A small-molecule ligand and the protein it binds are described below.
Small molecule (SMILES): CCSC[C@H](N)C(=O)O

Sequence of chain 1.A:
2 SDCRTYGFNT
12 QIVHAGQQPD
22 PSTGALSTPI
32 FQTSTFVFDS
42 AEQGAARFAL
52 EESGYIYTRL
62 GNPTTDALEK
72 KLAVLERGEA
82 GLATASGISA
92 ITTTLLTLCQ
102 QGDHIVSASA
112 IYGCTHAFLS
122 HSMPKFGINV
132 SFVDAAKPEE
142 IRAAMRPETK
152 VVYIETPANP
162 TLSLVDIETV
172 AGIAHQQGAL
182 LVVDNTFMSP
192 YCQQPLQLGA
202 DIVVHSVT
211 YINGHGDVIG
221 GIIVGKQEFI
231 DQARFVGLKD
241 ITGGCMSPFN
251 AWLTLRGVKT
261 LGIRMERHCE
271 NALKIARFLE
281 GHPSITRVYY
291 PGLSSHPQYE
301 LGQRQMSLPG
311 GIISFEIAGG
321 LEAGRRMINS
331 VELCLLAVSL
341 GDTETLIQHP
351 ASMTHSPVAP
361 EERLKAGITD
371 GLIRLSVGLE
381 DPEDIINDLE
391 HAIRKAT

Sequence of chain 3.A:
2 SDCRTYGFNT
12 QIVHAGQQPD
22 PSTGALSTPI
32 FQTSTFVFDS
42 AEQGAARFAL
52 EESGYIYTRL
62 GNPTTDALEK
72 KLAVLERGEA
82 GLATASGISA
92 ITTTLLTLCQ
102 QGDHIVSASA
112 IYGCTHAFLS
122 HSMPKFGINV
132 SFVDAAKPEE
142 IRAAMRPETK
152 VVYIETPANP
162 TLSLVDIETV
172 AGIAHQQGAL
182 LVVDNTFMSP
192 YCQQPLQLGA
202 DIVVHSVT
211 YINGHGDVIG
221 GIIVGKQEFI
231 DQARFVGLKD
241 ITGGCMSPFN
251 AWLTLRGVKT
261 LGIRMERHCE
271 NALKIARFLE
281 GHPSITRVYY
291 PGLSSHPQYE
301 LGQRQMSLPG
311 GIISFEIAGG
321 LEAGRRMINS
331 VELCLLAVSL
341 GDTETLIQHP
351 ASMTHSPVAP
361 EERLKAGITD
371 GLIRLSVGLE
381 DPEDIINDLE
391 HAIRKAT

Binding-site contacts:
Ligand atom SC contacts residue VAL338 of chain 1.A at 4.3 Å.
Ligand atom C contacts residue SER339 of chain 1.A at 3.7 Å.
Ligand atom CB contacts residue VAL338 of chain 1.A at 3.1 Å (hydrophobic).
Ligand atom O contacts residue ARG374 of chain 1.A at 3.4 Å (salt-bridge).
Ligand atom OXT contacts residue VAL338 of chain 1.A at 3.6 Å.
Ligand atom O contacts residue VAL338 of chain 1.A at 2.3 Å (h-bond).
Ligand atom CD contacts residue TYR58 of chain 3.A at 4.1 Å (hydrophobic).
Ligand atom CB contacts residue SER339 of chain 1.A at 4.1 Å.
Ligand atom CA contacts residue VAL338 of chain 1.A at 3.1 Å (hydrophobic).
Ligand atom C contacts residue ARG374 of chain 1.A at 3.9 Å.
Ligand atom CB contacts residue TYR113 of chain 1.A at 3.8 Å (hydrophobic).
Ligand atom CE contacts residue TYR113 of chain 1.A at 4.1 Å (hydrophobic).
Ligand atom OXT contacts residue ARG374 of chain 1.A at 3.9 Å.
Ligand atom OXT contacts residue LEU340 of chain 1.A at 3.6 Å.
Ligand atom CA contacts residue SER339 of chain 1.A at 3.5 Å.
Ligand atom CB contacts residue TYR58 of chain 3.A at 3.8 Å (hydrophobic).
Ligand atom CE contacts residue LEU61 of chain 3.A at 4.0 Å (hydrophobic).
Ligand atom C contacts residue VAL338 of chain 1.A at 2.8 Å (hydrophobic).
Ligand atom N contacts residue TYR113 of chain 1.A at 3.0 Å (h-bond).
Ligand atom OXT contacts residue TYR113 of chain 1.A at 3.9 Å.
Ligand atom CD contacts residue VAL338 of chain 1.A at 4.2 Å (hydrophobic).
Ligand atom O contacts residue SER339 of chain 1.A at 4.2 Å.
Ligand atom N contacts residue LLP210 of chain 1.A at 2.7 Å.
Ligand atom N contacts residue TYR58 of chain 3.A at 3.2 Å (h-bond).
Ligand atom CA contacts residue TYR58 of chain 3.A at 3.8 Å (hydrophobic).
Ligand atom OXT contacts residue LLP210 of chain 1.A at 2.9 Å (h-bond).
Ligand atom CA contacts residue LLP210 of chain 1.A at 3.8 Å.
Ligand atom C contacts residue LLP210 of chain 1.A at 3.8 Å.
Ligand atom C contacts residue TYR113 of chain 1.A at 3.8 Å (hydrophobic).
Ligand atom OXT contacts residue SER339 of chain 1.A at 3.9 Å.
Ligand atom CE contacts residue CYS115 of chain 1.A at 4.0 Å (hydrophobic).
Ligand atom CD contacts residue TYR113 of chain 1.A at 3.9 Å (hydrophobic).
Ligand atom CA contacts residue TYR113 of chain 1.A at 3.8 Å (hydrophobic).
Ligand atom O contacts residue TYR113 of chain 1.A at 4.0 Å.
Ligand atom SC contacts residue TYR113 of chain 1.A at 2.7 Å (h-bond).